Sequence of chain 1.A:
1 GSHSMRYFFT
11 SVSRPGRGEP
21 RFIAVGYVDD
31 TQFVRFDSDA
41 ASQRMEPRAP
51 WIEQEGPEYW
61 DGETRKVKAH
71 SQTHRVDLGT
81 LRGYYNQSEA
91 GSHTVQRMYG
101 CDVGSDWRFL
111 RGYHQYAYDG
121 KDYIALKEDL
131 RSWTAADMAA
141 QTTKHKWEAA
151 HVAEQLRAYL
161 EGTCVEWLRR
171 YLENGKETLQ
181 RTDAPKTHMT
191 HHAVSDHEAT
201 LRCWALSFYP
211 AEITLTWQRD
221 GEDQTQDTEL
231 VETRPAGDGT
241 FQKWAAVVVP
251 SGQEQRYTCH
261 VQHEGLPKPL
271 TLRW

A protein and the small-molecule ligand that binds it are described below.
Small molecule (SMILES): CC(C)C[C@H](NC(=O)[C@@H](N)CC(C)C)C(=O)N[C@@H](Cc1ccccc1)C(=O)NCC(=O)N[C@@H](Cc1ccc(O)cc1)C(=O)N1CCC[C@H]1C(=O)N[C@H](C(=O)N[C@@H](Cc1ccc(O)cc1)C(=O)N[C@H](C(=O)O)C(C)C)C(C)C

Sequence of chain 1.D:
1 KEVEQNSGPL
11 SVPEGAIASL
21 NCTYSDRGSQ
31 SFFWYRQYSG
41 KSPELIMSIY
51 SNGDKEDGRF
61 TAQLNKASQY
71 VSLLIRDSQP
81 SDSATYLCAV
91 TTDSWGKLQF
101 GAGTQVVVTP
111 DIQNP

Sequence of chain 1.E:
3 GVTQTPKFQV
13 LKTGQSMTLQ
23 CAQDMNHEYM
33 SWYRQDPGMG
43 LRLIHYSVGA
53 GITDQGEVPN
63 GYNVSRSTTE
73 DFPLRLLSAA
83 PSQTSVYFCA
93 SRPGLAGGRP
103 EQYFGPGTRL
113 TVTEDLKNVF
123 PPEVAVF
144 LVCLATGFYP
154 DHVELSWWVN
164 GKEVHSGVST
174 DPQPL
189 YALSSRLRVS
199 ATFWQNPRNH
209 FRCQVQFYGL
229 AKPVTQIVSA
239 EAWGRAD

Binding-site contacts:
Ligand atom CG1 contacts residue TYR116 of chain 1.A at 3.5 Å (hydrophobic).
Ligand atom N contacts residue TYR7 of chain 1.A at 2.9 Å (h-bond).
Ligand atom CE2 contacts residue GLU30 of chain 1.E at 3.4 Å.
Ligand atom CD1 contacts residue GLU63 of chain 1.A at 3.3 Å.
Ligand atom CA contacts residue LEU97 of chain 1.E at 3.5 Å (hydrophobic).
Ligand atom O contacts residue LYS66 of chain 1.A at 3.0 Å (salt-bridge).
Ligand atom CD2 contacts residue LEU97 of chain 1.E at 3.5 Å (hydrophobic).
Ligand atom N contacts residue GLU63 of chain 1.A at 3.0 Å (salt-bridge).
Ligand atom C contacts residue TYR7 of chain 1.A at 3.5 Å (hydrophobic).
Ligand atom N contacts residue LEU97 of chain 1.E at 3.3 Å (h-bond).
Ligand atom OH contacts residue PRO102 of chain 1.E at 3.3 Å.
Ligand atom CD1 contacts residue MET45 of chain 1.A at 3.6 Å (hydrophobic).
Ligand atom CB contacts residue TYR99 of chain 1.A at 3.4 Å (hydrophobic).
Ligand atom OH contacts residue THR91 of chain 1.D at 3.4 Å (h-bond).
Ligand atom CB contacts residue GLU63 of chain 1.A at 3.4 Å.
Ligand atom O contacts residue GLN30 of chain 1.D at 3.1 Å (h-bond).
Ligand atom O contacts residue TYR159 of chain 1.A at 2.9 Å (h-bond).
Ligand atom OXT contacts residue TYR84 of chain 1.A at 3.5 Å (h-bond).
Ligand atom CG contacts residue GLU63 of chain 1.A at 3.4 Å.
Ligand atom OH contacts residue SER31 of chain 1.D at 2.5 Å (h-bond).
Ligand atom CZ contacts residue SER31 of chain 1.D at 3.4 Å.
Ligand atom OH contacts residue GLU30 of chain 1.E at 3.4 Å (salt-bridge).
Ligand atom N contacts residue TYR171 of chain 1.A at 2.6 Å (h-bond).
Ligand atom O contacts residue THR143 of chain 1.A at 2.7 Å (h-bond).
Ligand atom N contacts residue TYR99 of chain 1.A at 3.3 Å (h-bond).
Ligand atom CA contacts residue ASP77 of chain 1.A at 3.4 Å.
Ligand atom O contacts residue TRP147 of chain 1.A at 2.7 Å (h-bond).
Ligand atom O contacts residue ASP93 of chain 1.D at 3.5 Å.
Ligand atom CD2 contacts residue TYR99 of chain 1.A at 2.9 Å (hydrophobic).
Ligand atom OH contacts residue ARG94 of chain 1.E at 3.2 Å (salt-bridge).
Ligand atom CG2 contacts residue VAL152 of chain 1.A at 3.5 Å (hydrophobic).
Ligand atom N contacts residue ASP77 of chain 1.A at 3.1 Å (salt-bridge).
Ligand atom O contacts residue TYR7 of chain 1.A at 3.4 Å.
Ligand atom O contacts residue TYR84 of chain 1.A at 2.9 Å (h-bond).
Ligand atom N contacts residue GLN30 of chain 1.D at 3.4 Å (h-bond).
Ligand atom CE1 contacts residue THR73 of chain 1.A at 3.5 Å.
Ligand atom CZ contacts residue LEU97 of chain 1.E at 3.5 Å (hydrophobic).
Ligand atom CD2 contacts residue TRP167 of chain 1.A at 3.1 Å (hydrophobic).
Ligand atom O contacts residue HIS70 of chain 1.A at 3.2 Å.
Ligand atom O contacts residue SER94 of chain 1.D at 2.9 Å (h-bond).